A small-molecule ligand and the protein it binds are described below.
Small molecule (SMILES): CC(=O)N[C@H]1[C@H](O[C@H]2[C@H](O)[C@@H](NC(C)=O)CO[C@@H]2CO)O[C@H](CO)[C@@H](O[C@@H]2O[C@H](CO[C@H]3O[C@H](CO)[C@@H](O)[C@H](O)[C@@H]3O)[C@@H](O)[C@H](O[C@H]3O[C@H](CO)[C@@H](O)[C@H](O)[C@@H]3O)[C@@H]2O)[C@@H]1O

Binding-site contacts:
Ligand atom O3 contacts residue ASN53 of chain 1.D at 4.0 Å.
Ligand atom C8 contacts residue ASN118 of chain 1.A at 4.2 Å.
Ligand atom O5 contacts residue ASN118 of chain 1.A at 2.3 Å (h-bond).
Ligand atom O7 contacts residue TYR135 of chain 1.A at 4.4 Å.
Ligand atom C7 contacts residue ASN118 of chain 1.A at 3.8 Å.
Ligand atom O7 contacts residue ASN106 of chain 1.A at 4.3 Å.
Ligand atom C1 contacts residue ASN53 of chain 1.D at 4.2 Å.
Ligand atom O7 contacts residue LEU137 of chain 1.A at 4.4 Å.
Ligand atom C1 contacts residue ASN118 of chain 1.A at 1.4 Å.
Ligand atom N2 contacts residue TYR135 of chain 1.A at 4.3 Å.
Ligand atom C7 contacts residue VAL104 of chain 1.A at 3.9 Å (hydrophobic).
Ligand atom C8 contacts residue VAL104 of chain 1.A at 4.2 Å (hydrophobic).
Ligand atom C5 contacts residue TYR135 of chain 1.A at 4.5 Å (hydrophobic).
Ligand atom N2 contacts residue ASN118 of chain 1.A at 3.0 Å (h-bond).
Ligand atom O2 contacts residue ASN53 of chain 1.D at 3.3 Å (h-bond).
Ligand atom C8 contacts residue THR105 of chain 1.A at 3.5 Å.
Ligand atom C3 contacts residue ASN118 of chain 1.A at 3.8 Å.
Ligand atom C1 contacts residue TYR135 of chain 1.A at 4.2 Å (hydrophobic).
Ligand atom C2 contacts residue ASN118 of chain 1.A at 2.4 Å.
Ligand atom C4 contacts residue ASN118 of chain 1.A at 4.1 Å.
Ligand atom C3 contacts residue TYR135 of chain 1.A at 4.2 Å (hydrophobic).
Ligand atom C3 contacts residue ASN53 of chain 1.D at 4.4 Å.
Ligand atom O7 contacts residue VAL104 of chain 1.A at 3.4 Å.
Ligand atom O7 contacts residue ASP290 of chain 1.A at 4.5 Å.
Ligand atom C5 contacts residue ASN118 of chain 1.A at 3.6 Å.
Ligand atom O6 contacts residue SER120 of chain 1.A at 4.2 Å.
Ligand atom O6 contacts residue TYR135 of chain 1.A at 4.3 Å.
Ligand atom C2 contacts residue ASN53 of chain 1.D at 3.4 Å.

Sequence of chain 1.A:
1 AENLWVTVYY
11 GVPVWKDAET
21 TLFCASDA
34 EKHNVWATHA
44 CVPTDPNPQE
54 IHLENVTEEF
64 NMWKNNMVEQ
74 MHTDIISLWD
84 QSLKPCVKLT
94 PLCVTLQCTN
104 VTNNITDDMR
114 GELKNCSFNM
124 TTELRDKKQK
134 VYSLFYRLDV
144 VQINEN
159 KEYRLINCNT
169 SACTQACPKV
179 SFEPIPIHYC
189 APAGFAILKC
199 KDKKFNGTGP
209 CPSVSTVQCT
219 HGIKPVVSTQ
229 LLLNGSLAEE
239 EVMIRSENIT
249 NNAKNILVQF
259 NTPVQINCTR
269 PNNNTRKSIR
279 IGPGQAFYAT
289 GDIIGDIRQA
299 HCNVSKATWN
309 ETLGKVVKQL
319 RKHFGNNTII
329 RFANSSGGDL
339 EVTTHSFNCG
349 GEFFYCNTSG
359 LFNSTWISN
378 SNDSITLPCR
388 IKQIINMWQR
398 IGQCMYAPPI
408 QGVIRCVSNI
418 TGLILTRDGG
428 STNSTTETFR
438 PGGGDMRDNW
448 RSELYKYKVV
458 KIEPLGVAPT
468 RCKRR

Sequence of chain 1.D:
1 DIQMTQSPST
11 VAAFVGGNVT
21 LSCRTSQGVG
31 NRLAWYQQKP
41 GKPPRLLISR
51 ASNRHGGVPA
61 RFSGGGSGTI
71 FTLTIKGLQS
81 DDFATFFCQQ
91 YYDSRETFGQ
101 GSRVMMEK